Binding-site contacts:
Ligand atom OXT contacts residue GLY279 of chain 1.D at 3.4 Å (h-bond).
Ligand atom NH1 contacts residue THR300 of chain 1.D at 3.0 Å (h-bond).
Ligand atom CZ contacts residue ASP304 of chain 1.D at 4.0 Å.
Ligand atom N contacts residue SER111 of chain 1.D at 2.9 Å (h-bond).
Ligand atom O contacts residue GLY279 of chain 1.D at 3.8 Å.
Ligand atom NE contacts residue GLY274 of chain 1.D at 2.9 Å (h-bond).
Ligand atom CG contacts residue ASP304 of chain 1.D at 3.5 Å.
Ligand atom NH2 contacts residue GLY274 of chain 1.D at 3.0 Å (h-bond).
Ligand atom CZ contacts residue GLY274 of chain 1.D at 3.4 Å.
Ligand atom NH2 contacts residue PHE301 of chain 1.D at 3.0 Å (h-bond).
Ligand atom O contacts residue CYS278 of chain 1.D at 3.6 Å.
Ligand atom C contacts residue GLY279 of chain 1.D at 3.9 Å.
Ligand atom CG contacts residue LEU113 of chain 1.D at 3.9 Å (hydrophobic).
Ligand atom O contacts residue GLU277 of chain 1.D at 3.7 Å.
Ligand atom C contacts residue VAL112 of chain 1.D at 3.8 Å (hydrophobic).
Ligand atom N contacts residue GLU277 of chain 1.D at 3.1 Å (salt-bridge).
Ligand atom OXT contacts residue ILE280 of chain 1.D at 2.9 Å (h-bond).
Ligand atom CB contacts residue VAL281 of chain 1.D at 3.6 Å (hydrophobic).
Ligand atom C contacts residue CYS278 of chain 1.D at 4.0 Å (hydrophobic).
Ligand atom CD contacts residue ASP304 of chain 1.D at 3.5 Å.
Ligand atom CB contacts residue ASP304 of chain 1.D at 3.4 Å.
Ligand atom NE contacts residue LEU273 of chain 1.D at 3.6 Å.
Ligand atom CA contacts residue VAL112 of chain 1.D at 3.4 Å (hydrophobic).
Ligand atom NH2 contacts residue THR300 of chain 1.D at 3.1 Å (h-bond).
Ligand atom NH2 contacts residue PHE275 of chain 1.D at 3.8 Å.
Ligand atom CB contacts residue VAL112 of chain 1.D at 3.2 Å (hydrophobic).
Ligand atom CZ contacts residue THR300 of chain 1.D at 3.5 Å.
Ligand atom C contacts residue GLU277 of chain 1.D at 3.5 Å.
Ligand atom NH1 contacts residue PHE303 of chain 1.D at 3.2 Å (h-bond).
Ligand atom O contacts residue VAL112 of chain 1.D at 3.0 Å (h-bond).
Ligand atom CZ contacts residue LEU113 of chain 1.D at 3.8 Å (hydrophobic).
Ligand atom NH1 contacts residue SER299 of chain 1.D at 3.8 Å.
Ligand atom C contacts residue ILE280 of chain 1.D at 3.9 Å (hydrophobic).
Ligand atom CG contacts residue VAL112 of chain 1.D at 3.3 Å (hydrophobic).
Ligand atom N contacts residue VAL112 of chain 1.D at 2.8 Å (h-bond).
Ligand atom O contacts residue SER111 of chain 1.D at 3.6 Å.
Ligand atom CG contacts residue SER299 of chain 1.D at 3.9 Å.
Ligand atom NH1 contacts residue ASP304 of chain 1.D at 2.9 Å (salt-bridge).
Ligand atom OXT contacts residue VAL281 of chain 1.D at 3.1 Å (h-bond).
Ligand atom CA contacts residue GLU277 of chain 1.D at 3.3 Å.

The small molecule below binds the protein below.
Small molecule (SMILES): NC(=[NH2+])NCCC[C@H](N)C(=O)O

Sequence of chain 1.D:
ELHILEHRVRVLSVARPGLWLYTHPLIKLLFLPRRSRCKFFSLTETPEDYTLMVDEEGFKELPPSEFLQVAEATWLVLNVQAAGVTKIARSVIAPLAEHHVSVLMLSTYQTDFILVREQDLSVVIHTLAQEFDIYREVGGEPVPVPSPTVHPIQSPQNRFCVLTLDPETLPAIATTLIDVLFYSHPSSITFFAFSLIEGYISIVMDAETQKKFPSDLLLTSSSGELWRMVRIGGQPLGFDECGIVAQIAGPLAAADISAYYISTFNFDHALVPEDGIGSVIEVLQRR